Binding-site contacts:
Ligand atom O1A contacts residue SER249 of chain 1.D at 2.8 Å (h-bond).
Ligand atom C1 contacts residue SER251 of chain 1.D at 3.5 Å.
Ligand atom C11 contacts residue ASN106 of chain 1.D at 3.7 Å.
Ligand atom O1B contacts residue ASN247 of chain 1.D at 4.0 Å.
Ligand atom C1 contacts residue SER249 of chain 1.D at 3.8 Å.
Ligand atom O1B contacts residue SER249 of chain 1.D at 3.9 Å.
Ligand atom C11 contacts residue PHE50 of chain 1.E at 3.6 Å (hydrophobic).
Ligand atom C6 contacts residue ASN247 of chain 1.D at 3.9 Å.
Ligand atom O1B contacts residue SER43 of chain 1.D at 4.2 Å.
Ligand atom N5 contacts residue GLN253 of chain 1.D at 3.8 Å.
Ligand atom C10 contacts residue ASN106 of chain 1.D at 3.9 Å.
Ligand atom C8 contacts residue SER43 of chain 1.D at 4.0 Å.
Ligand atom O1A contacts residue ASN247 of chain 1.D at 4.0 Å.
Ligand atom C9 contacts residue GLN253 of chain 1.D at 3.8 Å.
Ligand atom C10 contacts residue ASN247 of chain 1.D at 3.6 Å.
Ligand atom O9 contacts residue LYS42 of chain 1.D at 3.4 Å.
Ligand atom O1A contacts residue SER251 of chain 1.D at 3.5 Å (h-bond).
Ligand atom C4 contacts residue ASN247 of chain 1.D at 3.7 Å.
Ligand atom C10 contacts residue GLN253 of chain 1.D at 3.7 Å.
Ligand atom O4 contacts residue ASN106 of chain 1.D at 2.8 Å (h-bond).
Ligand atom O9 contacts residue SER43 of chain 1.D at 2.9 Å (h-bond).
Ligand atom O8 contacts residue SER251 of chain 1.D at 4.0 Å.
Ligand atom O1B contacts residue SER251 of chain 1.D at 2.7 Å (h-bond).
Ligand atom N5 contacts residue ASN247 of chain 1.D at 2.8 Å (h-bond).
Ligand atom O8 contacts residue SER43 of chain 1.D at 2.8 Å (h-bond).
Ligand atom C11 contacts residue ASN247 of chain 1.D at 3.5 Å.
Ligand atom C9 contacts residue SER43 of chain 1.D at 3.6 Å.
Ligand atom O8 contacts residue GLN253 of chain 1.D at 4.1 Å.
Ligand atom C7 contacts residue GLN253 of chain 1.D at 3.6 Å.
Ligand atom C5 contacts residue ASN106 of chain 1.D at 4.2 Å.
Ligand atom N5 contacts residue ASN106 of chain 1.D at 3.5 Å (h-bond).
Ligand atom C5 contacts residue ASN247 of chain 1.D at 3.7 Å.
Ligand atom C6 contacts residue GLN253 of chain 1.D at 4.2 Å.
Ligand atom C11 contacts residue GLN253 of chain 1.D at 3.6 Å.
Ligand atom O4 contacts residue ASN247 of chain 1.D at 4.2 Å.
Ligand atom O10 contacts residue LEU37 of chain 1.D at 3.6 Å.
Ligand atom C4 contacts residue ASN106 of chain 1.D at 3.6 Å.
Ligand atom O8 contacts residue ASN247 of chain 1.D at 4.1 Å.
Ligand atom C11 contacts residue LEU37 of chain 1.D at 4.1 Å (hydrophobic).
Ligand atom O7 contacts residue LEU37 of chain 1.D at 3.7 Å.

Sequence of chain 1.D:
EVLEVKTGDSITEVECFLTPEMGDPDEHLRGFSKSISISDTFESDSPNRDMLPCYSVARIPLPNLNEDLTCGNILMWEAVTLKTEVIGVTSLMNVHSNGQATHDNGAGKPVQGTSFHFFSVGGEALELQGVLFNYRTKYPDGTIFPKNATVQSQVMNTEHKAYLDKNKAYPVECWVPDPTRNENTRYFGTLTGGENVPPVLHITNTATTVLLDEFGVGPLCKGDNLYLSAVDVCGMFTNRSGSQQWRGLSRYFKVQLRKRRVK

A small-molecule ligand and the protein it binds are described below.
Small molecule (SMILES): CC(=O)N[C@H]1[C@H]([C@H](O)[C@H](O)CO)O[C@@](O[C@@H]2[C@@H](O)[C@H](O)O[C@H](CO)[C@@H]2O)(C(=O)O)C[C@@H]1O

Sequence of chain 1.E:
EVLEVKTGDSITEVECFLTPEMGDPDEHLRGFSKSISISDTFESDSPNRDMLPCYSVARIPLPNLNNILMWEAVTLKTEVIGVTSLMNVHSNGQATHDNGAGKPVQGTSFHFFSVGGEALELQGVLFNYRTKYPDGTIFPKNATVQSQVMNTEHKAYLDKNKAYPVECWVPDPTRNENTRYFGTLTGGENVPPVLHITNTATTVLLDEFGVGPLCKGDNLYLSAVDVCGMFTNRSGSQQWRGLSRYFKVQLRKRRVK